Binding-site contacts:
Ligand atom N2 contacts residue ASN100 of chain 1.D at 3.0 Å (h-bond).
Ligand atom O7 contacts residue ASN100 of chain 1.D at 3.8 Å.
Ligand atom C2 contacts residue ASN100 of chain 1.D at 2.5 Å.
Ligand atom C5 contacts residue ASN100 of chain 1.D at 3.7 Å.
Ligand atom C4 contacts residue ASN100 of chain 1.D at 4.3 Å.
Ligand atom C7 contacts residue ASN100 of chain 1.D at 3.6 Å.
Ligand atom C1 contacts residue ASN100 of chain 1.D at 1.4 Å.
Ligand atom C3 contacts residue ASN100 of chain 1.D at 3.8 Å.
Ligand atom O5 contacts residue ASN100 of chain 1.D at 2.4 Å (h-bond).

Sequence of chain 1.D:
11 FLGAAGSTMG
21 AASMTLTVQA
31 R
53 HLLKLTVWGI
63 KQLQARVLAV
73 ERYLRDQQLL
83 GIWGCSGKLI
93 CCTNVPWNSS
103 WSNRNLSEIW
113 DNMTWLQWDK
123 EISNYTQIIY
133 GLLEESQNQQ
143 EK

A small-molecule ligand and the protein it binds are described below.
Small molecule (SMILES): CC(=O)N[C@@H]1[C@@H](O)[C@H](O)[C@@H](CO)O[C@H]1O